Sequence of chain 1.C:
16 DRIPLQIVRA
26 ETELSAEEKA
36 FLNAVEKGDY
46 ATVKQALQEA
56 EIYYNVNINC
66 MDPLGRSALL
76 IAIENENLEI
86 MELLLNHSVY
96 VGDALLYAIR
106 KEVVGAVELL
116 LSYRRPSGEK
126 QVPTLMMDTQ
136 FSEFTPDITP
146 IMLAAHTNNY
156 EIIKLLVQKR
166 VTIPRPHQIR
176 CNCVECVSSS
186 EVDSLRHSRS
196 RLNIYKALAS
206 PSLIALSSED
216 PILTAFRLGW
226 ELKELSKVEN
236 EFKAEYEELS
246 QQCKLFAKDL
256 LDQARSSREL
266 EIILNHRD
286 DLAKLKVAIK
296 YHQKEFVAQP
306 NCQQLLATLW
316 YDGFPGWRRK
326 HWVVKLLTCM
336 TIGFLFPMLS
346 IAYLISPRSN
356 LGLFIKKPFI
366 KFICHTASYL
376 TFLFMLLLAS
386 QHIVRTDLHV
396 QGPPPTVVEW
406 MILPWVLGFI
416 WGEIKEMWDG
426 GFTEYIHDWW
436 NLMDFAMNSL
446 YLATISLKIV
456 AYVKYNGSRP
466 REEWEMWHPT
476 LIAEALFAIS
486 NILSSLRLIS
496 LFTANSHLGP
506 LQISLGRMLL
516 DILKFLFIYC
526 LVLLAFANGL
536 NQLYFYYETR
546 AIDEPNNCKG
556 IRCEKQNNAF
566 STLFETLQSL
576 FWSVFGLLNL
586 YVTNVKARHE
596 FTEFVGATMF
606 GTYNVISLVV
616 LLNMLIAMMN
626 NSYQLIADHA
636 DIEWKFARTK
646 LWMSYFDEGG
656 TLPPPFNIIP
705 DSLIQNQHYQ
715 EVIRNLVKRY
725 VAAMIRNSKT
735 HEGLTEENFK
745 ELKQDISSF

This small molecule binds to this protein.
Small molecule (SMILES): CC(C)CCC[C@@H](C)[C@H]1CC[C@H]2[C@@H]3CC=C4C[C@@H](OC(=O)CCC(=O)O)CC[C@]4(C)[C@H]3CC[C@]12C

Binding-site contacts:
Ligand atom CAX contacts residue TRP315 of chain 1.D at 4.2 Å (hydrophobic).
Ligand atom CAD contacts residue THR371 of chain 1.D at 3.7 Å.
Ligand atom CAP contacts residue PHE497 of chain 1.D at 4.4 Å (hydrophobic).
Ligand atom CAI contacts residue LEU496 of chain 1.D at 3.7 Å (hydrophobic).
Ligand atom OAG contacts residue ASN500 of chain 1.D at 3.4 Å.
Ligand atom CAO contacts residue LEU493 of chain 1.D at 4.3 Å (hydrophobic).
Ligand atom CAK contacts residue LEU496 of chain 1.D at 4.0 Å (hydrophobic).
Ligand atom CAL contacts residue ALA499 of chain 1.D at 3.6 Å (hydrophobic).
Ligand atom CBB contacts residue LEU493 of chain 1.D at 3.9 Å (hydrophobic).
Ligand atom CAE contacts residue LEU493 of chain 1.D at 3.8 Å (hydrophobic).
Ligand atom CBB contacts residue LEU375 of chain 1.D at 4.3 Å (hydrophobic).
Ligand atom CAY contacts residue ASN500 of chain 1.D at 4.5 Å.
Ligand atom CAV contacts residue ASN500 of chain 1.D at 4.2 Å.
Ligand atom CAQ contacts residue PHE497 of chain 1.D at 3.6 Å (hydrophobic).
Ligand atom CAP contacts residue PHE522 of chain 1.C at 3.7 Å (hydrophobic).
Ligand atom CAL contacts residue TYR316 of chain 1.D at 3.4 Å (hydrophobic).
Ligand atom CAN contacts residue LEU526 of chain 1.C at 4.4 Å (hydrophobic).
Ligand atom CBA contacts residue CYS525 of chain 1.C at 4.4 Å (hydrophobic).
Ligand atom CAD contacts residue PHE367 of chain 1.D at 4.0 Å (hydrophobic).
Ligand atom CAB contacts residue PHE522 of chain 1.C at 4.3 Å (hydrophobic).
Ligand atom CAI contacts residue ASN500 of chain 1.D at 4.1 Å.
Ligand atom CAK contacts residue PHE497 of chain 1.D at 4.5 Å (hydrophobic).
Ligand atom CAX contacts residue ALA499 of chain 1.D at 3.5 Å (hydrophobic).
Ligand atom CAM contacts residue ALA499 of chain 1.D at 4.2 Å (hydrophobic).
Ligand atom CAQ contacts residue PHE522 of chain 1.C at 4.0 Å (hydrophobic).
Ligand atom CAV contacts residue ALA499 of chain 1.D at 3.7 Å (hydrophobic).
Ligand atom CAC contacts residue LEU375 of chain 1.D at 3.9 Å (hydrophobic).
Ligand atom OAF contacts residue ALA499 of chain 1.D at 3.0 Å (h-bond).
Ligand atom OAH contacts residue TRP315 of chain 1.D at 3.0 Å (h-bond).
Ligand atom CAY contacts residue ALA499 of chain 1.D at 3.7 Å (hydrophobic).
Ligand atom CAX contacts residue TYR316 of chain 1.D at 3.5 Å (hydrophobic).
Ligand atom CAZ contacts residue LEU496 of chain 1.D at 4.4 Å (hydrophobic).
Ligand atom OAH contacts residue TRP647 of chain 1.D at 4.4 Å.
Ligand atom CAX contacts residue PHE364 of chain 1.D at 4.4 Å (hydrophobic).
Ligand atom CAE contacts residue LEU375 of chain 1.D at 4.1 Å (hydrophobic).
Ligand atom OAG contacts residue ALA499 of chain 1.D at 3.3 Å (h-bond).
Ligand atom OAH contacts residue PHE364 of chain 1.D at 3.9 Å.
Ligand atom CAO contacts residue LEU526 of chain 1.C at 4.0 Å (hydrophobic).
Ligand atom OAF contacts residue PHE367 of chain 1.D at 4.4 Å.
Ligand atom OAH contacts residue TYR316 of chain 1.D at 2.8 Å (h-bond).

Sequence of chain 1.D:
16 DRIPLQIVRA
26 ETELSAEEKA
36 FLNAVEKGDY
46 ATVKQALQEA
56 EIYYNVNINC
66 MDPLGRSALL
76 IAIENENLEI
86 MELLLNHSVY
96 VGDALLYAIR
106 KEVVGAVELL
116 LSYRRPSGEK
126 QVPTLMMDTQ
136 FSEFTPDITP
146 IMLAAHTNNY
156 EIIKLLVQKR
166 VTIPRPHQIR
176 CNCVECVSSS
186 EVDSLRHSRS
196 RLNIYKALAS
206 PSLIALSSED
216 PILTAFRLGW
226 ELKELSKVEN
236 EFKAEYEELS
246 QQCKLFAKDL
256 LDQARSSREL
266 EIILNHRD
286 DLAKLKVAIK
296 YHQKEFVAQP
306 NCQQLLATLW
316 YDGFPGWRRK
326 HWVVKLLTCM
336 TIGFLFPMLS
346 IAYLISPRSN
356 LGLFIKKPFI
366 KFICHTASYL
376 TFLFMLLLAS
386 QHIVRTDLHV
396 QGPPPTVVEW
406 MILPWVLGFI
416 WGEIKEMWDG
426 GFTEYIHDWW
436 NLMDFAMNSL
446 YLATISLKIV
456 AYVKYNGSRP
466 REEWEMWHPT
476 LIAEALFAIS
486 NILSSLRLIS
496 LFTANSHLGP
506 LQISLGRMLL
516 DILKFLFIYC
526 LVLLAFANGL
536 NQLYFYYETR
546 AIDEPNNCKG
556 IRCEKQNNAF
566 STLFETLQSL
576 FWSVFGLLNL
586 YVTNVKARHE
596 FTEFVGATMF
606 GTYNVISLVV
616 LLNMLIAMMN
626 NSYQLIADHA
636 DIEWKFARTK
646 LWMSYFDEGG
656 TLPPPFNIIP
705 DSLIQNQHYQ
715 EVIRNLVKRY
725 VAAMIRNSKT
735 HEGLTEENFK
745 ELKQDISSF